Sequence of chain 9.B:
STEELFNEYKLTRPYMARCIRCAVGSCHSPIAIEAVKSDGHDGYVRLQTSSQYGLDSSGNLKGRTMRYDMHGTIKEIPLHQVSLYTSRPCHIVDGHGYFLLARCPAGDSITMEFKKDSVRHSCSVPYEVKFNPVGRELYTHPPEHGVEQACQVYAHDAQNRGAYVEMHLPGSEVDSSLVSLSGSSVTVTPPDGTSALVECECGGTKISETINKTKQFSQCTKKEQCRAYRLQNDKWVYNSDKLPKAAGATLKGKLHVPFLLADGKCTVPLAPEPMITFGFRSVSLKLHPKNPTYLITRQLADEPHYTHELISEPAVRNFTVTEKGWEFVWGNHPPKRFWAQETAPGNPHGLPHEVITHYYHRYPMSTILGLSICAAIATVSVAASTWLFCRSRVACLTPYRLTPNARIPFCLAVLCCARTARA

Binding-site contacts:
Ligand atom N2 contacts residue GLU305 of chain 54.A at 4.4 Å.
Ligand atom C6 contacts residue SER284 of chain 9.B at 3.4 Å.
Ligand atom C7 contacts residue GLU305 of chain 54.A at 3.6 Å.
Ligand atom O7 contacts residue GLU305 of chain 54.A at 2.4 Å (salt-bridge).
Ligand atom C5 contacts residue SER284 of chain 9.B at 4.5 Å.
Ligand atom C6 contacts residue ASN318 of chain 9.B at 3.2 Å.
Ligand atom O5 contacts residue SER284 of chain 9.B at 4.2 Å.
Ligand atom C8 contacts residue GLU305 of chain 54.A at 4.5 Å.
Ligand atom O6 contacts residue ASN318 of chain 9.B at 2.9 Å (h-bond).
Ligand atom O6 contacts residue SER284 of chain 9.B at 2.4 Å (h-bond).

Sequence of chain 54.A:
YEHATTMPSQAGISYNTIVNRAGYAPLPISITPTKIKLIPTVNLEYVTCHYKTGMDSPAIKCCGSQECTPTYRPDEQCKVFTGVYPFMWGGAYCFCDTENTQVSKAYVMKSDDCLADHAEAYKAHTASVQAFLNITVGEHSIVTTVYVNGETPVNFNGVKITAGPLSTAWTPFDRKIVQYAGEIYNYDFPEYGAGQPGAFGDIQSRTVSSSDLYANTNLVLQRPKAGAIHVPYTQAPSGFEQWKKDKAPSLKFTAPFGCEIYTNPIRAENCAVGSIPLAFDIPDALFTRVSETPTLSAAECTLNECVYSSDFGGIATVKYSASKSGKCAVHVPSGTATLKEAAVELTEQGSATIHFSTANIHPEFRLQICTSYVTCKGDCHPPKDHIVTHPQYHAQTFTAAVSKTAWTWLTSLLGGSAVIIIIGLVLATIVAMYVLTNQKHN

The protein below binds the small molecule below.
Small molecule (SMILES): CC(=O)N[C@@H]1[C@@H](O)[C@H](O)[C@@H](CO)O[C@H]1O